The small molecule below binds the protein below.
Small molecule (SMILES): C#Cc1cn([C@@H]2O[C@H](CO)[C@@H](O)C2(F)F)c(=O)[nH]c1=O

Binding-site contacts:
Ligand atom C03 contacts residue GLU39 of chain 1.A at 3.3 Å.
Ligand atom O11 contacts residue ARG178 of chain 1.A at 3.7 Å.
Ligand atom N21 contacts residue GLN81 of chain 1.A at 2.9 Å (h-bond).
Ligand atom O24 contacts residue MET84 of chain 1.A at 3.9 Å.
Ligand atom O24 contacts residue ALA124 of chain 1.A at 3.2 Å.
Ligand atom C29 contacts residue TYR88 of chain 1.A at 3.8 Å (hydrophobic).
Ligand atom O08 contacts residue TRP44 of chain 1.A at 3.9 Å.
Ligand atom O01 contacts residue GLU39 of chain 1.A at 2.8 Å (salt-bridge).
Ligand atom C03 contacts residue TRP44 of chain 1.A at 3.7 Å (hydrophobic).
Ligand atom F15 contacts residue TYR128 of chain 1.A at 3.5 Å.
Ligand atom F14 contacts residue TYR128 of chain 1.A at 2.9 Å.
Ligand atom O11 contacts residue GLU181 of chain 1.A at 2.8 Å (salt-bridge).
Ligand atom O11 contacts residue TYR57 of chain 1.A at 3.8 Å.
Ligand atom O24 contacts residue TYR128 of chain 1.A at 3.4 Å.
Ligand atom O20 contacts residue ILE56 of chain 1.A at 3.8 Å.
Ligand atom C09 contacts residue GLU181 of chain 1.A at 3.9 Å.
Ligand atom C26 contacts residue MET84 of chain 1.A at 3.5 Å (hydrophobic).
Ligand atom C19 contacts residue GLN81 of chain 1.A at 3.9 Å.
Ligand atom C13 contacts residue HIS14 of chain 1.A at 3.7 Å.
Ligand atom C06 contacts residue ILE53 of chain 1.A at 3.8 Å (hydrophobic).
Ligand atom C29 contacts residue ARG119 of chain 1.A at 3.4 Å.
Ligand atom N18 contacts residue MET84 of chain 1.A at 3.5 Å.
Ligand atom C23 contacts residue TYR128 of chain 1.A at 3.5 Å (hydrophobic).
Ligand atom N21 contacts residue TYR128 of chain 1.A at 3.4 Å.
Ligand atom F14 contacts residue HIS14 of chain 1.A at 3.3 Å.
Ligand atom C25 contacts residue MET84 of chain 1.A at 3.8 Å (hydrophobic).
Ligand atom C23 contacts residue GLN81 of chain 1.A at 3.5 Å.
Ligand atom O08 contacts residue MET84 of chain 1.A at 3.5 Å.
Ligand atom C09 contacts residue HIS14 of chain 1.A at 3.8 Å.
Ligand atom C06 contacts residue ARG178 of chain 1.A at 3.7 Å.
Ligand atom O01 contacts residue ARG178 of chain 1.A at 3.3 Å.
Ligand atom C19 contacts residue TYR128 of chain 1.A at 3.6 Å (hydrophobic).
Ligand atom O24 contacts residue GLN81 of chain 1.A at 2.8 Å (h-bond).
Ligand atom F15 contacts residue TYR57 of chain 1.A at 3.0 Å.
Ligand atom C29 contacts residue ALA123 of chain 1.A at 3.7 Å (hydrophobic).
Ligand atom F14 contacts residue ARG119 of chain 1.A at 3.8 Å.
Ligand atom C19 contacts residue MET84 of chain 1.A at 3.8 Å (hydrophobic).
Ligand atom O20 contacts residue TYR128 of chain 1.A at 3.8 Å.
Ligand atom F15 contacts residue HIS14 of chain 1.A at 3.5 Å.
Ligand atom O08 contacts residue ILE53 of chain 1.A at 3.5 Å.

Sequence of chain 1.A:
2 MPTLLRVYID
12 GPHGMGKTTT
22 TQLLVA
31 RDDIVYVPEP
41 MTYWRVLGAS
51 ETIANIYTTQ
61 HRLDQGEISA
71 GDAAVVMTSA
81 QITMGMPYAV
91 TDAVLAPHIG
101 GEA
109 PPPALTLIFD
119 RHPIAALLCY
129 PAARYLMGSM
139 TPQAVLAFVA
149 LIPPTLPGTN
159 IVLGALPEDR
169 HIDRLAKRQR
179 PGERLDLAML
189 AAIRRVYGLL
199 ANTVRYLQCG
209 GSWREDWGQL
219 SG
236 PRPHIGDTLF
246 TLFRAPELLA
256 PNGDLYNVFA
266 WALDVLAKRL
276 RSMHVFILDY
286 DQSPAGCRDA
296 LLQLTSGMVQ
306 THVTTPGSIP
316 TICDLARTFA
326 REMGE